The protein below binds the small molecule below.
Small molecule (SMILES): NCCCCCCCCCCCC(=O)O

Sequence of chain 39.A:
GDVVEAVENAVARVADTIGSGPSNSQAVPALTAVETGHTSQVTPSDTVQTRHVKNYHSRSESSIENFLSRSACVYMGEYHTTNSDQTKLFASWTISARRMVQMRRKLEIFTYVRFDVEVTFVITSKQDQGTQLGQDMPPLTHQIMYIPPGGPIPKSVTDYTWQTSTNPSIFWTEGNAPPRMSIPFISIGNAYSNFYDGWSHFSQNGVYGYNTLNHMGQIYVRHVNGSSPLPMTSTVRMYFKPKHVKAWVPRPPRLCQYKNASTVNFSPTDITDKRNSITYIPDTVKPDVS

Binding-site contacts:
Ligand atom C9 contacts residue PHE240 of chain 39.A at 4.1 Å (hydrophobic).
Ligand atom C1 contacts residue VAL119 of chain 39.A at 4.2 Å (hydrophobic).
Ligand atom C6 contacts residue TYR192 of chain 39.A at 4.4 Å (hydrophobic).
Ligand atom N contacts residue TYR146 of chain 39.A at 4.1 Å.
Ligand atom C10 contacts residue MET216 of chain 39.A at 3.6 Å (hydrophobic).
Ligand atom C contacts residue TYR192 of chain 39.A at 4.2 Å (hydrophobic).
Ligand atom C5 contacts residue ILE95 of chain 39.A at 3.8 Å (hydrophobic).
Ligand atom N contacts residue MET181 of chain 39.A at 3.9 Å.
Ligand atom OXT contacts residue ASN194 of chain 39.A at 4.3 Å.
Ligand atom C7 contacts residue VAL117 of chain 39.A at 4.3 Å (hydrophobic).
Ligand atom O contacts residue ASN194 of chain 39.A at 3.0 Å (h-bond).
Ligand atom OXT contacts residue TYR210 of chain 39.A at 3.0 Å (h-bond).
Ligand atom C10 contacts residue TYR192 of chain 39.A at 4.3 Å (hydrophobic).
Ligand atom C2 contacts residue ILE95 of chain 39.A at 3.8 Å (hydrophobic).
Ligand atom C7 contacts residue PHE240 of chain 39.A at 3.9 Å (hydrophobic).
Ligand atom C6 contacts residue ILE95 of chain 39.A at 4.1 Å (hydrophobic).
Ligand atom O contacts residue TYR192 of chain 39.A at 3.9 Å.
Ligand atom C4 contacts residue ILE183 of chain 39.A at 4.2 Å (hydrophobic).
Ligand atom C5 contacts residue PHE240 of chain 39.A at 4.1 Å (hydrophobic).
Ligand atom C1 contacts residue ILE183 of chain 39.A at 4.2 Å (hydrophobic).
Ligand atom C contacts residue TYR210 of chain 39.A at 4.1 Å (hydrophobic).
Ligand atom C2 contacts residue ILE183 of chain 39.A at 4.2 Å (hydrophobic).
Ligand atom C8 contacts residue TYR192 of chain 39.A at 3.6 Å (hydrophobic).
Ligand atom C contacts residue ASN194 of chain 39.A at 4.0 Å.
Ligand atom C4 contacts residue ILE95 of chain 39.A at 4.0 Å (hydrophobic).
Ligand atom N contacts residue ILE219 of chain 39.A at 4.0 Å.
Ligand atom OXT contacts residue MET216 of chain 39.A at 4.2 Å.
Ligand atom C5 contacts residue ILE183 of chain 39.A at 4.4 Å (hydrophobic).
Ligand atom C7 contacts residue ILE95 of chain 39.A at 4.3 Å (hydrophobic).
Ligand atom C9 contacts residue PHE115 of chain 39.A at 4.1 Å (hydrophobic).
Ligand atom C3 contacts residue ILE183 of chain 39.A at 3.7 Å (hydrophobic).
Ligand atom CA2 contacts residue PHE115 of chain 39.A at 4.3 Å (hydrophobic).
Ligand atom C3 contacts residue ILE95 of chain 39.A at 4.2 Å (hydrophobic).
Ligand atom C7 contacts residue TYR192 of chain 39.A at 4.4 Å (hydrophobic).
Ligand atom C1 contacts residue ILE219 of chain 39.A at 4.1 Å (hydrophobic).
Ligand atom C8 contacts residue MET216 of chain 39.A at 3.9 Å (hydrophobic).
Ligand atom O contacts residue VAL113 of chain 39.A at 4.0 Å.
Ligand atom O contacts residue LEU107 of chain 39.A at 4.4 Å.
Ligand atom C2 contacts residue TYR146 of chain 39.A at 3.9 Å (hydrophobic).
Ligand atom C9 contacts residue TYR192 of chain 39.A at 4.1 Å (hydrophobic).